Binding-site contacts:
Ligand atom C5 contacts residue ASN239 of chain 1.A at 3.6 Å.
Ligand atom C2 contacts residue ASN90 of chain 1.A at 2.5 Å.
Ligand atom O3 contacts residue ASP87 of chain 1.A at 3.5 Å (salt-bridge).
Ligand atom C6 contacts residue ASP87 of chain 1.A at 4.4 Å.
Ligand atom C1 contacts residue ASN90 of chain 1.A at 1.4 Å.
Ligand atom C7 contacts residue ASN90 of chain 1.A at 3.3 Å.
Ligand atom C8 contacts residue PHE88 of chain 1.A at 3.7 Å (hydrophobic).
Ligand atom C8 contacts residue ASN90 of chain 1.A at 4.5 Å.
Ligand atom C3 contacts residue ASN90 of chain 1.A at 3.5 Å.
Ligand atom C2 contacts residue ASN239 of chain 1.A at 4.4 Å.
Ligand atom O3 contacts residue ASN239 of chain 1.A at 3.7 Å.
Ligand atom C4 contacts residue ASN90 of chain 1.A at 4.2 Å.
Ligand atom O4 contacts residue ASN239 of chain 1.A at 3.2 Å (h-bond).
Ligand atom C1 contacts residue ASN239 of chain 1.A at 4.2 Å.
Ligand atom O5 contacts residue ASN239 of chain 1.A at 4.4 Å.
Ligand atom C6 contacts residue ASN239 of chain 1.A at 4.3 Å.
Ligand atom O7 contacts residue ASN90 of chain 1.A at 3.3 Å (h-bond).
Ligand atom C8 contacts residue ASP87 of chain 1.A at 4.1 Å.
Ligand atom C3 contacts residue ASN239 of chain 1.A at 3.3 Å.
Ligand atom N2 contacts residue ASN90 of chain 1.A at 2.8 Å (h-bond).
Ligand atom C7 contacts residue PHE88 of chain 1.A at 4.2 Å (hydrophobic).
Ligand atom N2 contacts residue PHE88 of chain 1.A at 3.8 Å.
Ligand atom C4 contacts residue ASN239 of chain 1.A at 3.8 Å.
Ligand atom O5 contacts residue ASN90 of chain 1.A at 2.5 Å (h-bond).
Ligand atom C5 contacts residue ASN90 of chain 1.A at 3.7 Å.

This small molecule binds to this protein.
Small molecule (SMILES): CC(=O)N[C@H]1[C@H](O[C@H]2[C@H](O)[C@@H](NC(C)=O)CO[C@@H]2CO)O[C@H](CO)[C@@H](O)[C@@H]1O

Sequence of chain 1.A:
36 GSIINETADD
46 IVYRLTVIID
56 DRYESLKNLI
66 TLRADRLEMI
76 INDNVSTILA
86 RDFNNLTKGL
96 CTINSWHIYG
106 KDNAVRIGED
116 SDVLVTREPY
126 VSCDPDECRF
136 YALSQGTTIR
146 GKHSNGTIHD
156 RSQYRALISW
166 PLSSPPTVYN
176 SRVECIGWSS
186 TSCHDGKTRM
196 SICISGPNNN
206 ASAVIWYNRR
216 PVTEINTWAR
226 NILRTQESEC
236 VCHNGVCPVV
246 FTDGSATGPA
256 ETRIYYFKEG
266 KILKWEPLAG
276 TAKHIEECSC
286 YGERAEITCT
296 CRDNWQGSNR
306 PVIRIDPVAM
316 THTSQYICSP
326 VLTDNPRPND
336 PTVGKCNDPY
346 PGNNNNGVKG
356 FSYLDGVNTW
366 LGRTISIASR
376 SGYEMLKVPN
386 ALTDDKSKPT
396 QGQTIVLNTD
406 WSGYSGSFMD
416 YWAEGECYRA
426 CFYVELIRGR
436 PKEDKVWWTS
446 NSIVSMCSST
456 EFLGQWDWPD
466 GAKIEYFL